Binding-site contacts:
Ligand atom N contacts residue LEU25 of chain 1.C at 4.3 Å.
Ligand atom CD2 contacts residue LEU152 of chain 1.C at 3.5 Å (hydrophobic).
Ligand atom C contacts residue TYR165 of chain 1.C at 4.4 Å (hydrophobic).
Ligand atom N contacts residue TYR165 of chain 1.C at 4.2 Å.
Ligand atom CB contacts residue LEU2 of chain 1.C at 3.8 Å (hydrophobic).
Ligand atom CB contacts residue LEU25 of chain 1.C at 4.3 Å (hydrophobic).
Ligand atom C contacts residue TYR163 of chain 1.C at 4.5 Å (hydrophobic).
Ligand atom OD2 contacts residue TYR165 of chain 1.C at 3.6 Å.
Ligand atom CD contacts residue LEU152 of chain 1.C at 3.7 Å (hydrophobic).
Ligand atom CD contacts residue TYR165 of chain 1.C at 3.9 Å (hydrophobic).
Ligand atom CZ contacts residue VAL172 of chain 1.C at 3.2 Å (hydrophobic).
Ligand atom O contacts residue TYR163 of chain 1.C at 3.7 Å.
Ligand atom O contacts residue LEU25 of chain 1.C at 3.9 Å.
Ligand atom C contacts residue LEU25 of chain 1.C at 4.3 Å (hydrophobic).
Ligand atom CD1 contacts residue LEU26 of chain 1.C at 4.3 Å (hydrophobic).
Ligand atom CB contacts residue TYR165 of chain 1.C at 3.0 Å (hydrophobic).
Ligand atom CD2 contacts residue TYR165 of chain 1.C at 4.1 Å (hydrophobic).
Ligand atom O contacts residue LEU25 of chain 1.C at 3.9 Å.
Ligand atom CA contacts residue TYR165 of chain 1.C at 4.1 Å (hydrophobic).
Ligand atom OD2 contacts residue VAL174 of chain 1.C at 4.2 Å.
Ligand atom O contacts residue LEU25 of chain 1.C at 4.4 Å.
Ligand atom CB contacts residue LYS30 of chain 1.C at 3.6 Å.
Ligand atom CG contacts residue LEU152 of chain 1.C at 3.5 Å (hydrophobic).
Ligand atom O contacts residue TYR165 of chain 1.C at 4.0 Å.
Ligand atom CG contacts residue TYR163 of chain 1.C at 4.5 Å (hydrophobic).
Ligand atom CE2 contacts residue VAL172 of chain 1.C at 4.4 Å (hydrophobic).
Ligand atom CA contacts residue LEU25 of chain 1.C at 3.7 Å (hydrophobic).
Ligand atom CD1 contacts residue LEU25 of chain 1.C at 3.2 Å (hydrophobic).
Ligand atom CG contacts residue TYR165 of chain 1.C at 4.0 Å (hydrophobic).
Ligand atom CB contacts residue LEU25 of chain 1.C at 4.5 Å (hydrophobic).
Ligand atom CG contacts residue LEU25 of chain 1.C at 4.4 Å (hydrophobic).
Ligand atom CA contacts residue LYS30 of chain 1.C at 4.1 Å.
Ligand atom CE1 contacts residue VAL172 of chain 1.C at 3.4 Å (hydrophobic).
Ligand atom CB contacts residue VAL174 of chain 1.C at 4.4 Å (hydrophobic).
Ligand atom CG contacts residue LEU2 of chain 1.C at 4.1 Å (hydrophobic).
Ligand atom CB contacts residue LEU152 of chain 1.C at 3.8 Å (hydrophobic).
Ligand atom CG contacts residue TYR165 of chain 1.C at 3.9 Å (hydrophobic).
Ligand atom CD contacts residue TYR163 of chain 1.C at 4.0 Å (hydrophobic).

This small molecule binds to this protein.
Small molecule (SMILES): CC(C)C[C@H](NC(=O)[C@@H]1CCCN1C(=O)[C@H](CC(=O)O)NC(=O)[C@@H](N)CC(=O)O)C(=O)N[C@@H](CC(N)=O)C(=O)N[C@@H](C)C(=O)N[C@H](C=O)Cc1ccccc1

Sequence of chain 1.C:
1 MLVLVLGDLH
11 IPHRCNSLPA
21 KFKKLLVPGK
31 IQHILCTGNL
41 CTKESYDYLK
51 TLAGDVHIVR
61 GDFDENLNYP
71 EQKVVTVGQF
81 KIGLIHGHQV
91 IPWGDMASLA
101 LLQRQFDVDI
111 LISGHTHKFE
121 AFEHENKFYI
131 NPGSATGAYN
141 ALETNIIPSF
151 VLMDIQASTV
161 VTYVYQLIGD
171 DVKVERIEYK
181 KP